The small molecule below binds the protein below.
Small molecule (SMILES): CC(=O)N[C@H]1[C@H](O[C@H]2[C@H](O)[C@@H](NC(C)=O)CO[C@@H]2CO)O[C@H](CO)[C@@H](O[C@@H]2O[C@H](CO)[C@@H](O)[C@H](O[C@H]3O[C@H](CO)[C@@H](O)[C@H](O)[C@@H]3O)[C@@H]2O)[C@@H]1O

Binding-site contacts:
Ligand atom O7 contacts residue ARG235 of chain 1.B at 3.3 Å (salt-bridge).
Ligand atom O4 contacts residue GLN232 of chain 1.B at 3.3 Å (h-bond).
Ligand atom C6 contacts residue ASP229 of chain 1.B at 3.5 Å.
Ligand atom C1 contacts residue ASN106 of chain 1.K at 1.4 Å.
Ligand atom O3 contacts residue SER234 of chain 1.B at 3.6 Å.
Ligand atom C5 contacts residue GLN232 of chain 1.B at 3.6 Å.
Ligand atom N2 contacts residue ASN106 of chain 1.K at 2.7 Å (h-bond).
Ligand atom O5 contacts residue ARG235 of chain 1.B at 3.6 Å (salt-bridge).
Ligand atom O4 contacts residue GLN232 of chain 1.B at 3.3 Å.
Ligand atom O2 contacts residue GLN232 of chain 1.B at 3.2 Å (h-bond).
Ligand atom C2 contacts residue GLN232 of chain 1.B at 3.5 Å.
Ligand atom O4 contacts residue ASP229 of chain 1.B at 3.4 Å (salt-bridge).
Ligand atom C5 contacts residue PHE233 of chain 1.B at 3.2 Å (hydrophobic).
Ligand atom N2 contacts residue SER108 of chain 1.K at 2.6 Å (h-bond).
Ligand atom C7 contacts residue ASN106 of chain 1.K at 3.5 Å.
Ligand atom C3 contacts residue ASN106 of chain 1.K at 3.7 Å.
Ligand atom C7 contacts residue SER108 of chain 1.K at 3.4 Å.
Ligand atom O7 contacts residue GLY197 of chain 1.B at 3.4 Å.
Ligand atom C6 contacts residue GLY132 of chain 1.K at 3.6 Å.
Ligand atom C5 contacts residue TYR134 of chain 1.K at 3.2 Å (hydrophobic).
Ligand atom C8 contacts residue ARG235 of chain 1.B at 3.2 Å.
Ligand atom O6 contacts residue ARG235 of chain 1.B at 3.4 Å.
Ligand atom C8 contacts residue FUC3 of chain 1.BA at 3.6 Å.
Ligand atom C1 contacts residue TYR134 of chain 1.K at 3.4 Å (hydrophobic).
Ligand atom C7 contacts residue ARG235 of chain 1.B at 3.5 Å.
Ligand atom C5 contacts residue ASN106 of chain 1.K at 3.7 Å.
Ligand atom O3 contacts residue ARG235 of chain 1.B at 2.9 Å (salt-bridge).
Ligand atom O6 contacts residue ASP229 of chain 1.B at 2.7 Å (salt-bridge).
Ligand atom O7 contacts residue SER234 of chain 1.B at 3.6 Å.
Ligand atom O5 contacts residue TYR134 of chain 1.K at 3.5 Å (h-bond).
Ligand atom C8 contacts residue SER237 of chain 1.B at 3.5 Å.
Ligand atom C2 contacts residue SER108 of chain 1.K at 3.7 Å.
Ligand atom O5 contacts residue ASN106 of chain 1.K at 2.4 Å (h-bond).
Ligand atom C6 contacts residue GLN232 of chain 1.B at 3.2 Å.
Ligand atom O6 contacts residue GLY132 of chain 1.K at 2.9 Å (h-bond).
Ligand atom C2 contacts residue ASN106 of chain 1.K at 2.3 Å.
Ligand atom C8 contacts residue SER108 of chain 1.K at 3.2 Å.
Ligand atom C6 contacts residue CYS231 of chain 1.B at 3.3 Å (hydrophobic).
Ligand atom C4 contacts residue ASP229 of chain 1.B at 3.3 Å.
Ligand atom O5 contacts residue PHE233 of chain 1.B at 3.7 Å.

Sequence of chain 1.B:
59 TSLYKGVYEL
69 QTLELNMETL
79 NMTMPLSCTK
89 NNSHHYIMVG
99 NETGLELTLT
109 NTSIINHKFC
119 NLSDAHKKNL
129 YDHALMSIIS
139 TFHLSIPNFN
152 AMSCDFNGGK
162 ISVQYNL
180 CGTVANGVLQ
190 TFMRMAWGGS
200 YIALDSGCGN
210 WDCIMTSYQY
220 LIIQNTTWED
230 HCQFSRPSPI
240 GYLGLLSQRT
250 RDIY

Sequence of chain 1.K:
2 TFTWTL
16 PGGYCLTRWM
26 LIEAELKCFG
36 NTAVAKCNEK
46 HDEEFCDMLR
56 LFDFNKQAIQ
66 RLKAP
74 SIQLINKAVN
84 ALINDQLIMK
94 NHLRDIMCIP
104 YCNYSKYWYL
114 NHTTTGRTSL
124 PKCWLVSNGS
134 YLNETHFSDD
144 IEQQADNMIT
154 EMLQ